This protein binds this small molecule.
Small molecule (SMILES): CC(=O)N1CCc2c(c(N3CCCc4cc(-c5cnn(C)c5)c(C(F)F)cc43)nn2[C@H]2CCOC2)C1

Sequence of chain 1.A:
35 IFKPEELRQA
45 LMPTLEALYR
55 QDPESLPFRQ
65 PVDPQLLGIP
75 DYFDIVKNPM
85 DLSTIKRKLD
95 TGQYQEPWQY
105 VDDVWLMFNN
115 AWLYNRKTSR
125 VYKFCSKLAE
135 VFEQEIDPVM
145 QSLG

Binding-site contacts:
Ligand atom C6 contacts residue ASN119 of chain 1.A at 3.4 Å.
Ligand atom C9 contacts residue LEU71 of chain 1.A at 3.8 Å (hydrophobic).
Ligand atom N30 contacts residue LEU60 of chain 1.A at 3.7 Å.
Ligand atom C28 contacts residue PHE128 of chain 1.A at 3.8 Å (hydrophobic).
Ligand atom C1 contacts residue PRO61 of chain 1.A at 3.5 Å (hydrophobic).
Ligand atom C33 contacts residue ARG124 of chain 1.A at 3.5 Å.
Ligand atom C26 contacts residue LEU60 of chain 1.A at 3.9 Å (hydrophobic).
Ligand atom C36 contacts residue VAL66 of chain 1.A at 3.9 Å (hydrophobic).
Ligand atom C20 contacts residue LEU60 of chain 1.A at 3.4 Å (hydrophobic).
Ligand atom C8 contacts residue LEU71 of chain 1.A at 3.6 Å (hydrophobic).
Ligand atom C20 contacts residue PRO61 of chain 1.A at 3.9 Å (hydrophobic).
Ligand atom F35 contacts residue ARG124 of chain 1.A at 3.5 Å.
Ligand atom C1 contacts residue PHE62 of chain 1.A at 3.8 Å (hydrophobic).
Ligand atom C36 contacts residue PRO61 of chain 1.A at 3.6 Å (hydrophobic).
Ligand atom C16 contacts residue ARG124 of chain 1.A at 3.7 Å.
Ligand atom F34 contacts residue VAL125 of chain 1.A at 3.6 Å.
Ligand atom C24 contacts residue PRO61 of chain 1.A at 3.7 Å (hydrophobic).
Ligand atom C23 contacts residue PRO61 of chain 1.A at 3.7 Å (hydrophobic).
Ligand atom C2 contacts residue ASN119 of chain 1.A at 3.9 Å.
Ligand atom F35 contacts residue PRO61 of chain 1.A at 3.5 Å.
Ligand atom C22 contacts residue PRO61 of chain 1.A at 3.6 Å (hydrophobic).
Ligand atom C7 contacts residue LEU71 of chain 1.A at 3.9 Å (hydrophobic).
Ligand atom N29 contacts residue PRO57 of chain 1.A at 3.8 Å.
Ligand atom N4 contacts residue VAL66 of chain 1.A at 3.7 Å.
Ligand atom F34 contacts residue ARG124 of chain 1.A at 3.1 Å.
Ligand atom C21 contacts residue PRO61 of chain 1.A at 3.6 Å (hydrophobic).
Ligand atom C2 contacts residue VAL66 of chain 1.A at 3.8 Å (hydrophobic).
Ligand atom N17 contacts residue PRO61 of chain 1.A at 3.9 Å.
Ligand atom O15 contacts residue ARG124 of chain 1.A at 3.3 Å (salt-bridge).
Ligand atom O3 contacts residue VAL125 of chain 1.A at 3.8 Å.
Ligand atom O3 contacts residue ASN119 of chain 1.A at 3.0 Å (h-bond).
Ligand atom C8 contacts residue VAL125 of chain 1.A at 3.9 Å (hydrophobic).
Ligand atom C21 contacts residue LEU60 of chain 1.A at 3.9 Å (hydrophobic).
Ligand atom C2 contacts residue VAL125 of chain 1.A at 3.6 Å (hydrophobic).
Ligand atom C18 contacts residue PRO61 of chain 1.A at 3.8 Å (hydrophobic).
Ligand atom C6 contacts residue ILE73 of chain 1.A at 3.7 Å (hydrophobic).
Ligand atom C5 contacts residue ILE73 of chain 1.A at 3.7 Å (hydrophobic).
Ligand atom F35 contacts residue PHE128 of chain 1.A at 3.3 Å.
Ligand atom C7 contacts residue VAL125 of chain 1.A at 3.9 Å (hydrophobic).
Ligand atom C1 contacts residue VAL125 of chain 1.A at 3.6 Å (hydrophobic).